Binding-site contacts:
Ligand atom O6 contacts residue LEU919 of chain 1.D at 4.2 Å.
Ligand atom C1 contacts residue GLN1068 of chain 1.D at 4.0 Å.
Ligand atom C3 contacts residue ASN714 of chain 1.D at 3.8 Å.
Ligand atom C4 contacts residue ASN714 of chain 1.D at 4.2 Å.
Ligand atom C7 contacts residue LEU919 of chain 1.D at 4.0 Å (hydrophobic).
Ligand atom C1 contacts residue LEU919 of chain 1.D at 4.3 Å (hydrophobic).
Ligand atom C7 contacts residue ASN714 of chain 1.D at 3.6 Å.
Ligand atom C2 contacts residue GLN1068 of chain 1.D at 4.4 Å.
Ligand atom O5 contacts residue GLN1068 of chain 1.D at 4.2 Å.
Ligand atom C3 contacts residue LEU919 of chain 1.D at 4.3 Å (hydrophobic).
Ligand atom O4 contacts residue LEU919 of chain 1.D at 4.0 Å.
Ligand atom C2 contacts residue ASN714 of chain 1.D at 2.4 Å.
Ligand atom C5 contacts residue LEU919 of chain 1.D at 4.2 Å (hydrophobic).
Ligand atom O5 contacts residue ASN714 of chain 1.D at 2.4 Å (h-bond).
Ligand atom C5 contacts residue ASN714 of chain 1.D at 3.7 Å.
Ligand atom C1 contacts residue ASN714 of chain 1.D at 1.4 Å.
Ligand atom C8 contacts residue LEU919 of chain 1.D at 4.3 Å (hydrophobic).
Ligand atom N2 contacts residue ASN714 of chain 1.D at 2.9 Å (h-bond).
Ligand atom O7 contacts residue ASN714 of chain 1.D at 3.8 Å.
Ligand atom O7 contacts residue GLN1068 of chain 1.D at 4.3 Å.
Ligand atom O7 contacts residue LEU919 of chain 1.D at 3.5 Å.

Sequence of chain 1.D:
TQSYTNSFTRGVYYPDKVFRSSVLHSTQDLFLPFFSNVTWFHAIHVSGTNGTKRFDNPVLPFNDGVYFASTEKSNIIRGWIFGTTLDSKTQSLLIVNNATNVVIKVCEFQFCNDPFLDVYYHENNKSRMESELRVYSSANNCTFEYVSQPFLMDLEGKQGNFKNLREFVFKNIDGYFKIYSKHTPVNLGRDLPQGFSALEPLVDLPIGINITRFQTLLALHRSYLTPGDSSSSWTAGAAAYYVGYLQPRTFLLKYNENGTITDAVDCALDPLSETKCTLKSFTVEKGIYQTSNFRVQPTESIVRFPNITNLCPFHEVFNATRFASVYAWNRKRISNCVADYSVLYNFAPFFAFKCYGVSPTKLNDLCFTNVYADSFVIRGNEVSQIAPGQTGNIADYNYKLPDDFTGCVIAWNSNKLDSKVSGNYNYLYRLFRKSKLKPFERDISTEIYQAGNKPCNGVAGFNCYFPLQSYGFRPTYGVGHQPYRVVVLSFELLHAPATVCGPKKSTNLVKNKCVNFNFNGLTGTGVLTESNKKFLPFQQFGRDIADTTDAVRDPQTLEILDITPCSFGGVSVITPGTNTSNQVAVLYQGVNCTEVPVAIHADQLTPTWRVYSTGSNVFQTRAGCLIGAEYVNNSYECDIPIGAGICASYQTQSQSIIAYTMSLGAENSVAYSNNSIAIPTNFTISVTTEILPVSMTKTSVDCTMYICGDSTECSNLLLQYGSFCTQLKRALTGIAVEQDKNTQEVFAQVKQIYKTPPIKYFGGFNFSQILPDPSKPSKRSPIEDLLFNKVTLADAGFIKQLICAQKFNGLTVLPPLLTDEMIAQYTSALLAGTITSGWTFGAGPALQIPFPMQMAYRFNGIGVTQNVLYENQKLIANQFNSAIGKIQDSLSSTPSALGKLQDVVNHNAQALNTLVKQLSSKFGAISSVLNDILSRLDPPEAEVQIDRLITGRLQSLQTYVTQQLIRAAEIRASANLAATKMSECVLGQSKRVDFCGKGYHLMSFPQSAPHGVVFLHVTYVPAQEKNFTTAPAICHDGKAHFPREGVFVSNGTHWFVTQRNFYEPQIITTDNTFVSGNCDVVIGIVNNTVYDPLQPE

A small-molecule ligand and the protein it binds are described below.
Small molecule (SMILES): CC(=O)N[C@H]1[C@H](O[C@H]2[C@H](O)[C@@H](NC(C)=O)CO[C@@H]2CO)O[C@H](CO)[C@@H](O)[C@@H]1O